Sequence of chain 1.I:
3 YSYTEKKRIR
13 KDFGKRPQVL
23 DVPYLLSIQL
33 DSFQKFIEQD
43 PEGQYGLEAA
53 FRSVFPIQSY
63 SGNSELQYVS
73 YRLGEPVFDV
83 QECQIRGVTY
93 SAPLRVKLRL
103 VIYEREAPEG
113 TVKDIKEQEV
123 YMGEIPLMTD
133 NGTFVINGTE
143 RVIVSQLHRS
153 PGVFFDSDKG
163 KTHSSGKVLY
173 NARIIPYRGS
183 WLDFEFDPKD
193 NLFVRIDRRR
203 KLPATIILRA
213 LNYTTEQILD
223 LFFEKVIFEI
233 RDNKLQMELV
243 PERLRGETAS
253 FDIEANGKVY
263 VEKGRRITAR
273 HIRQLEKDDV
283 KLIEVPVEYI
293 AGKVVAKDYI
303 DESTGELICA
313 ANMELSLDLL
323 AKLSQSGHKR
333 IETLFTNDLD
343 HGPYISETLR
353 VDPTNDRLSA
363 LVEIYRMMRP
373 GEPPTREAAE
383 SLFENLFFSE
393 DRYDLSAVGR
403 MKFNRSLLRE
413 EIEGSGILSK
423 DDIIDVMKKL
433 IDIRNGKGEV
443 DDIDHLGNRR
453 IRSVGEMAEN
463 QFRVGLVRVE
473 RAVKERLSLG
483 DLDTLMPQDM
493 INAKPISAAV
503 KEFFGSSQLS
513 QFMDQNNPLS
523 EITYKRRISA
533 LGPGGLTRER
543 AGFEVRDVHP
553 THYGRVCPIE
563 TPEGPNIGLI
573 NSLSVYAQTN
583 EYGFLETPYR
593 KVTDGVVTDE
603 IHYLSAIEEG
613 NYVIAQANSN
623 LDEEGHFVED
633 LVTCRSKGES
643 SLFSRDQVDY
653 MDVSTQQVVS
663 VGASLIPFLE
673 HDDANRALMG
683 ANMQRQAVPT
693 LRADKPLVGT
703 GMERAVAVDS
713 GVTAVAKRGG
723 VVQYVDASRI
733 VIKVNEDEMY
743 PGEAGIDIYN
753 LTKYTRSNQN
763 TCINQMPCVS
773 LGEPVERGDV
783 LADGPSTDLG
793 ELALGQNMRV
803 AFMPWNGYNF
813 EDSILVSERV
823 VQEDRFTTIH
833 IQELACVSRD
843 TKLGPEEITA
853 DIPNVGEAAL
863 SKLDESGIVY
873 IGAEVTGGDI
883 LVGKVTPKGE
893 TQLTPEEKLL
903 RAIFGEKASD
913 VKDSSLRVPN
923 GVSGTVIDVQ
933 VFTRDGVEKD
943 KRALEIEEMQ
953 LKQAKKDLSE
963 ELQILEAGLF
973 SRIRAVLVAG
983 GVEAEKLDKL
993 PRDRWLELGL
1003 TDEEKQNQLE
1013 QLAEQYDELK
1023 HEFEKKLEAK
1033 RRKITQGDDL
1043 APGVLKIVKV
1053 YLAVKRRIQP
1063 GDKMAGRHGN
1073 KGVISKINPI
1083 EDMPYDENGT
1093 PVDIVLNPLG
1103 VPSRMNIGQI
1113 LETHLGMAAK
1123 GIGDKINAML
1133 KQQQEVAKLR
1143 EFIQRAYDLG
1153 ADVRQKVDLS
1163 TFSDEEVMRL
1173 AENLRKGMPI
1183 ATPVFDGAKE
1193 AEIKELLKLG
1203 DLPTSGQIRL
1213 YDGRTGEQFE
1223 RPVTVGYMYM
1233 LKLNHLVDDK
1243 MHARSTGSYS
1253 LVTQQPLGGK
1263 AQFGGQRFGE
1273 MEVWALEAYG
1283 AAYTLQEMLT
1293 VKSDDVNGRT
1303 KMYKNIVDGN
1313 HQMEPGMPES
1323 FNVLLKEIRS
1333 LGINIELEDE

Binding-site contacts:
Ligand atom N20 contacts residue GLN1268 of chain 1.I at 3.6 Å.
Ligand atom O02 contacts residue ARG352 of chain 1.J at 1.3 Å (salt-bridge).
Ligand atom N23 contacts residue ASN424 of chain 1.J at 3.3 Å (h-bond).
Ligand atom O05 contacts residue ARG352 of chain 1.J at 3.3 Å (salt-bridge).
Ligand atom C22 contacts residue ALA426 of chain 1.J at 3.5 Å (hydrophobic).
Ligand atom O32 contacts residue LYS1242 of chain 1.I at 3.6 Å.
Ligand atom C21 contacts residue ARG352 of chain 1.J at 3.5 Å.
Ligand atom N24 contacts residue ALA426 of chain 1.J at 3.1 Å (h-bond).
Ligand atom O30 contacts residue GLN465 of chain 1.J at 3.2 Å (h-bond).
Ligand atom N27 contacts residue GLN465 of chain 1.J at 2.4 Å (h-bond).
Ligand atom N24 contacts residue ASN424 of chain 1.J at 3.8 Å.
Ligand atom O03 contacts residue ARG346 of chain 1.J at 1.3 Å (salt-bridge).
Ligand atom C25 contacts residue ALA426 of chain 1.J at 3.8 Å (hydrophobic).
Ligand atom N24 contacts residue GLN465 of chain 1.J at 2.3 Å (h-bond).
Ligand atom O09 contacts residue ARG352 of chain 1.J at 3.2 Å (salt-bridge).
Ligand atom O14 contacts residue LYS1242 of chain 1.I at 3.4 Å (salt-bridge).
Ligand atom N18 contacts residue ARG352 of chain 1.J at 3.5 Å (salt-bridge).
Ligand atom P29 contacts residue LYS1242 of chain 1.I at 2.8 Å.
Ligand atom O02 contacts residue ARG346 of chain 1.J at 3.6 Å.
Ligand atom O14 contacts residue GLN465 of chain 1.J at 3.2 Å (h-bond).
Ligand atom P01 contacts residue ARG352 of chain 1.J at 2.7 Å.
Ligand atom N24 contacts residue MET466 of chain 1.J at 3.5 Å.
Ligand atom C19 contacts residue ARG352 of chain 1.J at 3.2 Å.
Ligand atom N24 contacts residue ARG425 of chain 1.J at 3.7 Å.
Ligand atom N23 contacts residue ALA426 of chain 1.J at 3.6 Å.
Ligand atom C28 contacts residue ARG352 of chain 1.J at 3.8 Å.
Ligand atom C28 contacts residue GLN465 of chain 1.J at 3.6 Å.
Ligand atom O03 contacts residue ARG352 of chain 1.J at 3.7 Å.
Ligand atom C22 contacts residue GLN465 of chain 1.J at 3.6 Å.
Ligand atom O12 contacts residue ARG352 of chain 1.J at 3.6 Å.
Ligand atom P01 contacts residue ARG346 of chain 1.J at 2.8 Å.
Ligand atom O05 contacts residue ARG346 of chain 1.J at 3.6 Å.
Ligand atom O31 contacts residue LYS1242 of chain 1.I at 3.8 Å.
Ligand atom C25 contacts residue GLN465 of chain 1.J at 1.4 Å.
Ligand atom O30 contacts residue LYS1242 of chain 1.I at 1.3 Å (salt-bridge).
Ligand atom P29 contacts residue GLN465 of chain 1.J at 3.8 Å.
Ligand atom C25 contacts residue MET466 of chain 1.J at 3.3 Å (hydrophobic).
Ligand atom O04 contacts residue ARG346 of chain 1.J at 3.6 Å.
Ligand atom O04 contacts residue ARG352 of chain 1.J at 3.5 Å (salt-bridge).
Ligand atom N20 contacts residue ARG352 of chain 1.J at 3.1 Å (salt-bridge).

A protein and the small-molecule ligand that binds it are described below.
Small molecule (SMILES): Nc1ncnc2c1ncn2[C@@H]1OC(COP(=O)(O)OP(=O)(O)O)=C(OP(=O)(O)OP(=O)(O)O)C1=O

Sequence of chain 1.J:
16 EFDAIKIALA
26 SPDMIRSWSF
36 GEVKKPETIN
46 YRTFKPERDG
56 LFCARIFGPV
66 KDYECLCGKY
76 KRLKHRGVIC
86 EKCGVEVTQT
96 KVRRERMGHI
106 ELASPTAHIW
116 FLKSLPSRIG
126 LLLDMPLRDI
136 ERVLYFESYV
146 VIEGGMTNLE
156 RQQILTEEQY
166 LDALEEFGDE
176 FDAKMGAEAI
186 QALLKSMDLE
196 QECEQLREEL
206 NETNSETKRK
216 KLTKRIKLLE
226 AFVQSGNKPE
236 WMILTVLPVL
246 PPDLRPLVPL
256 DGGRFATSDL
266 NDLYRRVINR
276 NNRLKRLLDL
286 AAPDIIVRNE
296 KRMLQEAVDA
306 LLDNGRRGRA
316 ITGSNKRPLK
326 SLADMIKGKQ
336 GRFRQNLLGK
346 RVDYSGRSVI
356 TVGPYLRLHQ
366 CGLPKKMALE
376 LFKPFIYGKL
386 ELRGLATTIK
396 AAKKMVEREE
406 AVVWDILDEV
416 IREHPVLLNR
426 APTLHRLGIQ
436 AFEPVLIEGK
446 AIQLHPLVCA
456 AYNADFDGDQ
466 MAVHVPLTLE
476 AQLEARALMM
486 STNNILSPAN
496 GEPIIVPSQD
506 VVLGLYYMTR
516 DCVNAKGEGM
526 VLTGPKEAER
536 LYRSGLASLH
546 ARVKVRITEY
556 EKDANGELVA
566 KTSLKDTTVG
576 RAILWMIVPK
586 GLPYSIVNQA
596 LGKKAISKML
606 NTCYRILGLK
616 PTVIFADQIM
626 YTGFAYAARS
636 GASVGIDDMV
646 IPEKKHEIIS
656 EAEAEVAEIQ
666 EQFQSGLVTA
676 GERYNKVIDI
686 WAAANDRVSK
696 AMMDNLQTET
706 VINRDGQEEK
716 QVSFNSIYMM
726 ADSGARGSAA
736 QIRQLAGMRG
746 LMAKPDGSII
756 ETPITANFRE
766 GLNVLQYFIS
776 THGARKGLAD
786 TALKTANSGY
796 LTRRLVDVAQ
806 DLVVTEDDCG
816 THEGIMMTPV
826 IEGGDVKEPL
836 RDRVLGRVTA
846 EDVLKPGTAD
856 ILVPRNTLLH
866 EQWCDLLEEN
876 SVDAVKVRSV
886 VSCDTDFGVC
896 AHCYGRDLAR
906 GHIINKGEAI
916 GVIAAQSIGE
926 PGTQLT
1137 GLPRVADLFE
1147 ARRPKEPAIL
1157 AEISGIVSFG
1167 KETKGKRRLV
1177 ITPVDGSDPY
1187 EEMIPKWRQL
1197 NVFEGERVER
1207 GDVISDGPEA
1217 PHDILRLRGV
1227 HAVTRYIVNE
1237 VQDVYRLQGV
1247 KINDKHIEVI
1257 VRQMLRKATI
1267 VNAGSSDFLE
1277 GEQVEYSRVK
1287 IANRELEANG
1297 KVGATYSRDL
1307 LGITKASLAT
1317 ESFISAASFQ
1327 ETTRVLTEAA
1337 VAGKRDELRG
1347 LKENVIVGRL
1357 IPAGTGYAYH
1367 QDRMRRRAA